Sequence of chain 1.B:
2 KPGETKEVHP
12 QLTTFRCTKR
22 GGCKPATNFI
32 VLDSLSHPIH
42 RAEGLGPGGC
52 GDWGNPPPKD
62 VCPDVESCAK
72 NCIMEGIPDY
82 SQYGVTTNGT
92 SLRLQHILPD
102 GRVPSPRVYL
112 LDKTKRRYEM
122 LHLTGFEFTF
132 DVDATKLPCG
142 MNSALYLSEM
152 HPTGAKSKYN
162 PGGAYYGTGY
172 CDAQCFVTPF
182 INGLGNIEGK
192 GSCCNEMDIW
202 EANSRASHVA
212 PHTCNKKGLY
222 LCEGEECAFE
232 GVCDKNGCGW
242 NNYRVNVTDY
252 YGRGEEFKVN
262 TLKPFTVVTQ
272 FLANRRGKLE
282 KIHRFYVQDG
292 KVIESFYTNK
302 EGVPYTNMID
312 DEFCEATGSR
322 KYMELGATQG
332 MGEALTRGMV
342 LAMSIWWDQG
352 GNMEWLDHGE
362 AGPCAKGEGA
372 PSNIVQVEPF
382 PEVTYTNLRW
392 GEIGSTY

The protein below binds the small molecule below.
Small molecule (SMILES): OC[C@H]1O[C@@H](O)[C@H](O)[C@@H](O)[C@@H]1O

Binding-site contacts:
Ligand atom C4 contacts residue YLL1 of chain 1.W at 4.1 Å.
Ligand atom O2 contacts residue TRP347 of chain 1.B at 4.2 Å.
Ligand atom C3 contacts residue TRP347 of chain 1.B at 3.9 Å (hydrophobic).
Ligand atom O3 contacts residue ARG108 of chain 1.B at 2.9 Å (salt-bridge).
Ligand atom O3 contacts residue SER345 of chain 1.B at 4.0 Å.
Ligand atom O6 contacts residue TRP347 of chain 1.B at 3.6 Å.
Ligand atom C1 contacts residue TYR147 of chain 1.B at 3.9 Å (hydrophobic).
Ligand atom C2 contacts residue SER345 of chain 1.B at 3.9 Å.
Ligand atom O2 contacts residue YLL1 of chain 1.W at 2.8 Å (h-bond).
Ligand atom C2 contacts residue TRP347 of chain 1.B at 4.3 Å (hydrophobic).
Ligand atom C6 contacts residue PHE177 of chain 1.B at 4.2 Å (hydrophobic).
Ligand atom C3 contacts residue ARG108 of chain 1.B at 3.7 Å.
Ligand atom C5 contacts residue YLL1 of chain 1.W at 3.5 Å.
Ligand atom O4 contacts residue TRP347 of chain 1.B at 3.8 Å.
Ligand atom C2 contacts residue TYR147 of chain 1.B at 3.3 Å (hydrophobic).
Ligand atom C1 contacts residue YLL1 of chain 1.W at 1.3 Å.
Ligand atom C1 contacts residue TRP347 of chain 1.B at 3.9 Å (hydrophobic).
Ligand atom C4 contacts residue TRP347 of chain 1.B at 4.2 Å (hydrophobic).
Ligand atom O5 contacts residue YLL1 of chain 1.W at 2.3 Å (h-bond).
Ligand atom C3 contacts residue SER345 of chain 1.B at 4.0 Å.
Ligand atom O6 contacts residue PHE177 of chain 1.B at 4.0 Å.
Ligand atom C5 contacts residue TRP347 of chain 1.B at 3.7 Å (hydrophobic).
Ligand atom C4 contacts residue ARG108 of chain 1.B at 4.1 Å.
Ligand atom C2 contacts residue ARG108 of chain 1.B at 3.9 Å.
Ligand atom O5 contacts residue ASP173 of chain 1.B at 4.5 Å.
Ligand atom O5 contacts residue TRP347 of chain 1.B at 4.3 Å.
Ligand atom O2 contacts residue SER345 of chain 1.B at 2.7 Å (h-bond).
Ligand atom O2 contacts residue ARG108 of chain 1.B at 3.6 Å.
Ligand atom O2 contacts residue TYR171 of chain 1.B at 4.5 Å.
Ligand atom C3 contacts residue YLL1 of chain 1.W at 3.7 Å.
Ligand atom C2 contacts residue TYR171 of chain 1.B at 4.3 Å (hydrophobic).
Ligand atom O2 contacts residue TYR147 of chain 1.B at 2.6 Å (h-bond).
Ligand atom C2 contacts residue YLL1 of chain 1.W at 2.4 Å.
Ligand atom C6 contacts residue TRP347 of chain 1.B at 4.2 Å (hydrophobic).
Ligand atom C1 contacts residue TYR171 of chain 1.B at 4.5 Å (hydrophobic).